The protein below binds the small molecule below.
Small molecule (SMILES): O=C(O)c1cc(Cl)nc(Cl)c1

Sequence of chain 1.A:
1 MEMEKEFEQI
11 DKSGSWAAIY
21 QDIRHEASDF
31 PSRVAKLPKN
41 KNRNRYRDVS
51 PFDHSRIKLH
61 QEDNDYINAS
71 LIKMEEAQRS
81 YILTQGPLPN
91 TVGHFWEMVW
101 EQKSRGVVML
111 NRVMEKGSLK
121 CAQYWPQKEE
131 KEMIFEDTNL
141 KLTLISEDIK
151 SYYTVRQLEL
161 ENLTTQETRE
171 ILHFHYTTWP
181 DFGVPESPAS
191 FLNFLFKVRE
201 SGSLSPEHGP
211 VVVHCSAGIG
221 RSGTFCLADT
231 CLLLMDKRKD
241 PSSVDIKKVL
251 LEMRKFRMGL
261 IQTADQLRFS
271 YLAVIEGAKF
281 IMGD

Binding-site contacts:
Ligand atom O01 contacts residue GLU76 of chain 1.A at 3.9 Å.
Ligand atom CL10 contacts residue SER243 of chain 1.A at 3.8 Å.
Ligand atom C04 contacts residue GLU76 of chain 1.A at 3.8 Å.
Ligand atom C06 contacts residue SER243 of chain 1.A at 4.2 Å.
Ligand atom C02 contacts residue ARG238 of chain 1.A at 4.5 Å.
Ligand atom C05 contacts residue GLU76 of chain 1.A at 4.0 Å.
Ligand atom C04 contacts residue ARG238 of chain 1.A at 3.9 Å.
Ligand atom CL07 contacts residue LYS239 of chain 1.A at 3.5 Å.
Ligand atom O01 contacts residue ARG238 of chain 1.A at 4.5 Å.
Ligand atom C11 contacts residue ARG238 of chain 1.A at 3.8 Å.
Ligand atom CL07 contacts residue ARG238 of chain 1.A at 3.3 Å.
Ligand atom N08 contacts residue ARG238 of chain 1.A at 3.5 Å.
Ligand atom C09 contacts residue ARG238 of chain 1.A at 3.8 Å.
Ligand atom O03 contacts residue GLU76 of chain 1.A at 3.2 Å (salt-bridge).
Ligand atom C02 contacts residue GLU76 of chain 1.A at 3.5 Å.
Ligand atom CL10 contacts residue ARG238 of chain 1.A at 3.7 Å.
Ligand atom C05 contacts residue ARG238 of chain 1.A at 3.8 Å.
Ligand atom CL07 contacts residue SER243 of chain 1.A at 4.5 Å.
Ligand atom N08 contacts residue SER243 of chain 1.A at 3.3 Å (h-bond).
Ligand atom CL07 contacts residue ASP240 of chain 1.A at 4.0 Å.
Ligand atom C06 contacts residue ARG238 of chain 1.A at 3.4 Å.
Ligand atom C09 contacts residue SER243 of chain 1.A at 3.9 Å.